Binding-site contacts:
Ligand atom C8 contacts residue ARG34 of chain 1.A at 3.8 Å.
Ligand atom N1 contacts residue TRP33 of chain 1.A at 3.5 Å (h-bond).
Ligand atom OP2 contacts residue ARG67 of chain 1.A at 3.6 Å.
Ligand atom O3' contacts residue ILE64 of chain 1.A at 3.8 Å.
Ligand atom N2 contacts residue TRP33 of chain 1.A at 3.7 Å.
Ligand atom O3' contacts residue GLY63 of chain 1.A at 3.3 Å.
Ligand atom N9 contacts residue ARG34 of chain 1.A at 3.7 Å.
Ligand atom OP1 contacts residue TYR38 of chain 1.A at 2.7 Å (h-bond).
Ligand atom OP1 contacts residue MET68 of chain 1.A at 3.0 Å (h-bond).
Ligand atom C4' contacts residue GLY63 of chain 1.A at 3.4 Å.
Ligand atom C2 contacts residue TRP33 of chain 1.A at 3.2 Å (hydrophobic).
Ligand atom N3 contacts residue TRP33 of chain 1.A at 3.2 Å (h-bond).
Ligand atom P contacts residue TYR38 of chain 1.A at 3.5 Å.
Ligand atom C5' contacts residue GLY65 of chain 1.A at 3.8 Å.
Ligand atom OP3 contacts residue ARG67 of chain 1.A at 3.1 Å (salt-bridge).
Ligand atom OP1 contacts residue GLY65 of chain 1.A at 2.9 Å (h-bond).
Ligand atom OP2 contacts residue GLY65 of chain 1.A at 3.8 Å.
Ligand atom O5' contacts residue ARG34 of chain 1.A at 3.5 Å.
Ligand atom O4' contacts residue TYR38 of chain 1.A at 3.5 Å.
Ligand atom OP2 contacts residue NA1 of chain 1.J at 3.6 Å (h-bond).
Ligand atom OP1 contacts residue LYS71 of chain 1.A at 3.6 Å.
Ligand atom OP2 contacts residue ILE64 of chain 1.A at 3.7 Å.
Ligand atom C1' contacts residue ARG34 of chain 1.A at 3.8 Å.
Ligand atom OP2 contacts residue ARG34 of chain 1.A at 3.4 Å (salt-bridge).
Ligand atom OP3 contacts residue LYS71 of chain 1.A at 2.7 Å (salt-bridge).
Ligand atom P contacts residue GLY63 of chain 1.A at 3.6 Å.
Ligand atom N3 contacts residue GLY37 of chain 1.A at 3.3 Å.
Ligand atom OP1 contacts residue PRO62 of chain 1.A at 3.4 Å.
Ligand atom C6 contacts residue TRP33 of chain 1.A at 3.7 Å (hydrophobic).
Ligand atom C5' contacts residue GLY63 of chain 1.A at 3.4 Å.
Ligand atom O4' contacts residue ARG34 of chain 1.A at 3.5 Å.
Ligand atom C5 contacts residue TRP33 of chain 1.A at 3.8 Å (hydrophobic).
Ligand atom O6 contacts residue TRP33 of chain 1.A at 3.5 Å.
Ligand atom P contacts residue LYS71 of chain 1.A at 3.7 Å.
Ligand atom OP1 contacts residue TYR26 of chain 1.A at 2.6 Å (h-bond).
Ligand atom C4 contacts residue TRP33 of chain 1.A at 3.5 Å (hydrophobic).
Ligand atom OP1 contacts residue NA1 of chain 1.J at 3.1 Å (h-bond).
Ligand atom OP1 contacts residue GLY63 of chain 1.A at 2.6 Å (h-bond).
Ligand atom O5' contacts residue TYR38 of chain 1.A at 3.3 Å.
Ligand atom OP1 contacts residue ARG67 of chain 1.A at 3.7 Å.

A protein and the small-molecule ligand that binds it are described below.
Small molecule (SMILES): Nc1ccn([C@H]2C[C@H](O[P](=O)(O)OC[C@H]3O[C@@H](n4ccc(N)nc4=O)C[C@@H]3O[P](=O)(O)OC[C@H]3O[C@@H](n4cnc5c(=O)nc(N)[nH]c54)C[C@@H]3O)[C@@H](CO[P](=O)(O)O[C@H]3C[C@H](n4cnc5c(=O)nc(N)[nH]c54)O[C@@H]3COP(=O)(O)O)O2)c(=O)n1

Sequence of chain 1.A:
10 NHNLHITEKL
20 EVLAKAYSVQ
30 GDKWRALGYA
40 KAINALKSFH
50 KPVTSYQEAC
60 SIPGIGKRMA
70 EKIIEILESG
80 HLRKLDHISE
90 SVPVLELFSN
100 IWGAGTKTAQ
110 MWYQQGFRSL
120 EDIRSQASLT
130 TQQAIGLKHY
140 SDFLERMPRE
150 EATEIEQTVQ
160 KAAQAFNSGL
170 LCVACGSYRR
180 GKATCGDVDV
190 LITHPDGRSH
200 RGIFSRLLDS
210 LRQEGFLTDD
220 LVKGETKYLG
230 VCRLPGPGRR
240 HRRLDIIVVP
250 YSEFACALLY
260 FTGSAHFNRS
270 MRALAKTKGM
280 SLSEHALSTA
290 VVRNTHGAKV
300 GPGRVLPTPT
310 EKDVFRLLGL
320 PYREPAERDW